Sequence of chain 1.I:
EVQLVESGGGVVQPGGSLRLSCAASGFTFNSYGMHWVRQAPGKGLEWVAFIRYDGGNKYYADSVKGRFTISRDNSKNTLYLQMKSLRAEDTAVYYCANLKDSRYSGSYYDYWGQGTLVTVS

This small molecule binds to this protein.
Small molecule (SMILES): CC(=O)N[C@@H]1[C@@H](O)[C@H](O)[C@@H](CO)O[C@H]1O

Binding-site contacts:
Ligand atom C5 contacts residue ASN61 of chain 1.H at 3.7 Å.
Ligand atom C4 contacts residue ASN61 of chain 1.H at 4.3 Å.
Ligand atom C8 contacts residue PHE59 of chain 1.H at 3.0 Å (hydrophobic).
Ligand atom C1 contacts residue ASN61 of chain 1.H at 1.5 Å.
Ligand atom O7 contacts residue ASN61 of chain 1.H at 3.2 Å (h-bond).
Ligand atom O5 contacts residue ASN61 of chain 1.H at 2.4 Å (h-bond).
Ligand atom C7 contacts residue ASN61 of chain 1.H at 3.3 Å.
Ligand atom C8 contacts residue SER60 of chain 1.H at 4.2 Å.
Ligand atom N2 contacts residue ASN61 of chain 1.H at 3.0 Å (h-bond).
Ligand atom C4 contacts residue SER75 of chain 1.I at 4.4 Å.
Ligand atom C2 contacts residue ASN61 of chain 1.H at 2.5 Å.
Ligand atom C3 contacts residue ASN61 of chain 1.H at 3.9 Å.
Ligand atom N2 contacts residue PHE59 of chain 1.H at 4.4 Å.
Ligand atom C7 contacts residue PHE59 of chain 1.H at 4.0 Å (hydrophobic).
Ligand atom C8 contacts residue ASN61 of chain 1.H at 4.5 Å.

Sequence of chain 1.H:
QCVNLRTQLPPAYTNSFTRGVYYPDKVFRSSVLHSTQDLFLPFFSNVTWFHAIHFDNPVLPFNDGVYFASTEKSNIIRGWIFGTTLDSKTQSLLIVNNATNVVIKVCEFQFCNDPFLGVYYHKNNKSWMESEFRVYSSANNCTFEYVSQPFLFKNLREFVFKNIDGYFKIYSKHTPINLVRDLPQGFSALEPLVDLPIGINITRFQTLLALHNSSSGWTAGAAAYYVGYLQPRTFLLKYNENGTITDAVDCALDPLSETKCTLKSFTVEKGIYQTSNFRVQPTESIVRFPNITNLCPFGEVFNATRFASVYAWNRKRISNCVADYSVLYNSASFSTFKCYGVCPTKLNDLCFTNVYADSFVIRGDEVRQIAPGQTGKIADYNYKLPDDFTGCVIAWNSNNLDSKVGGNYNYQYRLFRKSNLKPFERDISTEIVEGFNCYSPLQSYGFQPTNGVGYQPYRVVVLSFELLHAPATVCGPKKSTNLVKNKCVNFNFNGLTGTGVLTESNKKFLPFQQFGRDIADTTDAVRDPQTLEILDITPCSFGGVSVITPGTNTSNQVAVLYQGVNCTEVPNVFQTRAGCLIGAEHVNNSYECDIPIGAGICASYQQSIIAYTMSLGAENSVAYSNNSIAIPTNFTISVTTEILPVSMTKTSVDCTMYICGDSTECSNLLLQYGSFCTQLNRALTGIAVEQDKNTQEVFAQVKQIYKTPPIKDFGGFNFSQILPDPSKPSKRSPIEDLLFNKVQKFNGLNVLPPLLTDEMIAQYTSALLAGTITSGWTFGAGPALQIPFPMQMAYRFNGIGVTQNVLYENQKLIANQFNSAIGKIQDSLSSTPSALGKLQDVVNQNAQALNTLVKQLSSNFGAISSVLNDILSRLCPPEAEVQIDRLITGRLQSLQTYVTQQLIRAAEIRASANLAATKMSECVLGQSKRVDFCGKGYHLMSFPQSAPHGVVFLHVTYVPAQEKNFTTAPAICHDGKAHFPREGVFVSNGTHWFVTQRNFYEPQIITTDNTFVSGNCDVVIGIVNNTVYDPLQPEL